This small molecule binds to this protein.
Small molecule (SMILES): OC[C@H]1O[C@@H](n2cc(-c3cccc4ccccc34)nn2)[C@H](O)[C@@H](O)[C@@H]1O

Sequence of chain 1.A:
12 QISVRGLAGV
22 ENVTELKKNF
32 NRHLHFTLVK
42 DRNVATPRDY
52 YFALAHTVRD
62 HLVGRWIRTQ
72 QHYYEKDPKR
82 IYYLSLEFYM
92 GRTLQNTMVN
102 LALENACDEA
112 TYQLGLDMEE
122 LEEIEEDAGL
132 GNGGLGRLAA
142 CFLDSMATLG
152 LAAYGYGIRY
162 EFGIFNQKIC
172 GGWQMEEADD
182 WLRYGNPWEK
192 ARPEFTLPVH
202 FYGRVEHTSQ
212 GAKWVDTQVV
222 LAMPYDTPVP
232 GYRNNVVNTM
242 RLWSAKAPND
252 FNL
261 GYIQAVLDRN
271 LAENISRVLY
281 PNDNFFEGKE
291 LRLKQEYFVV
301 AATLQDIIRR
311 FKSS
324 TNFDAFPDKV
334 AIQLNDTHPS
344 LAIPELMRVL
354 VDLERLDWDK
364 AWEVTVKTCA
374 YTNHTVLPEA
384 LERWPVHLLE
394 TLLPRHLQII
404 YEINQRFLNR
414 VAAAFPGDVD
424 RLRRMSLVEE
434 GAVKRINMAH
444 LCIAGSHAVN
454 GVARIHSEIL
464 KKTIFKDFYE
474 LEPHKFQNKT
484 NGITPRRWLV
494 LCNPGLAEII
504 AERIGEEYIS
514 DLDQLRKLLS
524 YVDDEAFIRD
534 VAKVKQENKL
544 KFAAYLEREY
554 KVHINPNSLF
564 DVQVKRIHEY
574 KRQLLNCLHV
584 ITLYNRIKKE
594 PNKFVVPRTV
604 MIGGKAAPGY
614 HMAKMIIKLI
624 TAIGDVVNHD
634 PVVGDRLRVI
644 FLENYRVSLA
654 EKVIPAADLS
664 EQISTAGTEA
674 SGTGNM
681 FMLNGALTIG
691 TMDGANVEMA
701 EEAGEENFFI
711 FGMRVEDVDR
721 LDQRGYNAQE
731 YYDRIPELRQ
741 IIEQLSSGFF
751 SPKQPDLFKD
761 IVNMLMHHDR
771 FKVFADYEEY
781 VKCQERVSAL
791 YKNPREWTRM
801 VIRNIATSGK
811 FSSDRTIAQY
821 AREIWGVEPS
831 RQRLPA

Binding-site contacts:
Ligand atom C17 contacts residue ASP283 of chain 1.A at 3.5 Å.
Ligand atom O3 contacts residue GLU672 of chain 1.A at 2.7 Å (salt-bridge).
Ligand atom O5 contacts residue HIS377 of chain 1.A at 3.7 Å.
Ligand atom C15 contacts residue ASN284 of chain 1.A at 3.7 Å.
Ligand atom C6 contacts residue ASN484 of chain 1.A at 3.2 Å.
Ligand atom O4 contacts residue ASN484 of chain 1.A at 3.5 Å (h-bond).
Ligand atom C13 contacts residue ALA383 of chain 1.A at 3.8 Å (hydrophobic).
Ligand atom C2 contacts residue GLU672 of chain 1.A at 3.8 Å.
Ligand atom O6 contacts residue ASN484 of chain 1.A at 2.8 Å (h-bond).
Ligand atom O3 contacts residue GLY675 of chain 1.A at 3.1 Å (h-bond).
Ligand atom C13 contacts residue ASP283 of chain 1.A at 3.2 Å.
Ligand atom N2 contacts residue LEU136 of chain 1.A at 3.2 Å (h-bond).
Ligand atom C16 contacts residue ASP283 of chain 1.A at 3.4 Å.
Ligand atom C14 contacts residue ASN284 of chain 1.A at 3.2 Å.
Ligand atom O2 contacts residue GLU672 of chain 1.A at 3.1 Å (salt-bridge).
Ligand atom O4 contacts residue THR676 of chain 1.A at 3.9 Å.
Ligand atom C14 contacts residue ALA383 of chain 1.A at 3.3 Å (hydrophobic).
Ligand atom O3 contacts residue SER674 of chain 1.A at 3.0 Å (h-bond).
Ligand atom C2 contacts residue HIS377 of chain 1.A at 3.5 Å.
Ligand atom C15 contacts residue ASP283 of chain 1.A at 3.2 Å.
Ligand atom C3 contacts residue GLU672 of chain 1.A at 3.4 Å.
Ligand atom C1 contacts residue LEU136 of chain 1.A at 3.9 Å (hydrophobic).
Ligand atom O4 contacts residue SER674 of chain 1.A at 3.6 Å.
Ligand atom C6 contacts residue GLY135 of chain 1.A at 3.6 Å.
Ligand atom N3 contacts residue LEU136 of chain 1.A at 3.6 Å.
Ligand atom O6 contacts residue HIS377 of chain 1.A at 2.6 Å (h-bond).
Ligand atom C14 contacts residue ASP283 of chain 1.A at 3.1 Å.
Ligand atom C3 contacts residue GLY675 of chain 1.A at 3.8 Å.
Ligand atom C6 contacts residue HIS377 of chain 1.A at 3.4 Å.
Ligand atom O3 contacts residue ALA673 of chain 1.A at 3.3 Å (h-bond).
Ligand atom O5 contacts residue GLY135 of chain 1.A at 3.8 Å.
Ligand atom O6 contacts residue VAL455 of chain 1.A at 3.8 Å.
Ligand atom C5 contacts residue GLY135 of chain 1.A at 3.7 Å.
Ligand atom C18 contacts residue ASP283 of chain 1.A at 3.4 Å.
Ligand atom C5 contacts residue LEU136 of chain 1.A at 3.9 Å (hydrophobic).
Ligand atom O2 contacts residue TYR573 of chain 1.A at 3.0 Å (h-bond).
Ligand atom O4 contacts residue GLY675 of chain 1.A at 2.8 Å (h-bond).
Ligand atom C15 contacts residue ALA383 of chain 1.A at 3.8 Å (hydrophobic).
Ligand atom O5 contacts residue LEU136 of chain 1.A at 3.5 Å (h-bond).
Ligand atom C4 contacts residue GLY675 of chain 1.A at 3.7 Å.